Binding-site contacts:
Ligand atom O5 contacts residue ARG148 of chain 1.A at 3.8 Å.
Ligand atom C8 contacts residue GLN111 of chain 1.A at 4.1 Å.
Ligand atom C3 contacts residue ASN115 of chain 1.A at 3.8 Å.
Ligand atom C1 contacts residue ARG148 of chain 1.A at 4.3 Å.
Ligand atom O5 contacts residue ASN115 of chain 1.A at 2.4 Å (h-bond).
Ligand atom C7 contacts residue ASN115 of chain 1.A at 4.0 Å.
Ligand atom O4 contacts residue ASN115 of chain 1.A at 4.5 Å.
Ligand atom C4 contacts residue ASN115 of chain 1.A at 4.2 Å.
Ligand atom O4 contacts residue ARG148 of chain 1.A at 3.8 Å.
Ligand atom C5 contacts residue ARG148 of chain 1.A at 4.1 Å.
Ligand atom C2 contacts residue ASN115 of chain 1.A at 2.4 Å.
Ligand atom C1 contacts residue ASN115 of chain 1.A at 1.4 Å.
Ligand atom N2 contacts residue ASN115 of chain 1.A at 2.7 Å (h-bond).
Ligand atom C5 contacts residue ASN115 of chain 1.A at 3.7 Å.

This protein binds this small molecule.
Small molecule (SMILES): CC(=O)N[C@@H]1[C@@H](O)[C@H](O)[C@@H](CO)O[C@H]1O

Sequence of chain 1.A:
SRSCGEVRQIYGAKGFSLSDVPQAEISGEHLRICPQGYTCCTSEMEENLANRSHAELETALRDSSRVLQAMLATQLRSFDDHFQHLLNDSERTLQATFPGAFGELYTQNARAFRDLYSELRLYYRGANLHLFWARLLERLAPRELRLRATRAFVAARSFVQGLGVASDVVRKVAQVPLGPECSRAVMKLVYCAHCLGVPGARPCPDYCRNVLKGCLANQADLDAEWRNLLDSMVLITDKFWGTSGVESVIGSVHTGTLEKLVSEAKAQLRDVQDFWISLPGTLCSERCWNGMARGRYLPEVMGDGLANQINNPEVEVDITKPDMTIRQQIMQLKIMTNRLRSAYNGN